Binding-site contacts:
Ligand atom C8 contacts residue LEU368 of chain 1.F at 3.8 Å (hydrophobic).
Ligand atom C8 contacts residue PHE342 of chain 1.F at 3.8 Å (hydrophobic).
Ligand atom C1 contacts residue ASN343 of chain 1.F at 1.4 Å.
Ligand atom C7 contacts residue ASN343 of chain 1.F at 3.9 Å.
Ligand atom C2 contacts residue ASN343 of chain 1.F at 2.5 Å.
Ligand atom O7 contacts residue VAL367 of chain 1.F at 4.4 Å.
Ligand atom O7 contacts residue ASN343 of chain 1.F at 4.3 Å.
Ligand atom C3 contacts residue ASN343 of chain 1.F at 3.8 Å.
Ligand atom C4 contacts residue ASN343 of chain 1.F at 4.2 Å.
Ligand atom C8 contacts residue ASN343 of chain 1.F at 4.4 Å.
Ligand atom N2 contacts residue ASN343 of chain 1.F at 2.9 Å (h-bond).
Ligand atom O5 contacts residue ASN343 of chain 1.F at 2.4 Å (h-bond).
Ligand atom O3 contacts residue VAL367 of chain 1.F at 3.6 Å.
Ligand atom C5 contacts residue ASN343 of chain 1.F at 3.7 Å.
Ligand atom C8 contacts residue PHE338 of chain 1.F at 4.0 Å (hydrophobic).

A protein and the small-molecule ligand that binds it are described below.
Small molecule (SMILES): CC(=O)N[C@@H]1[C@@H](O)[C@H](O)[C@@H](CO)O[C@H]1O

Sequence of chain 1.F:
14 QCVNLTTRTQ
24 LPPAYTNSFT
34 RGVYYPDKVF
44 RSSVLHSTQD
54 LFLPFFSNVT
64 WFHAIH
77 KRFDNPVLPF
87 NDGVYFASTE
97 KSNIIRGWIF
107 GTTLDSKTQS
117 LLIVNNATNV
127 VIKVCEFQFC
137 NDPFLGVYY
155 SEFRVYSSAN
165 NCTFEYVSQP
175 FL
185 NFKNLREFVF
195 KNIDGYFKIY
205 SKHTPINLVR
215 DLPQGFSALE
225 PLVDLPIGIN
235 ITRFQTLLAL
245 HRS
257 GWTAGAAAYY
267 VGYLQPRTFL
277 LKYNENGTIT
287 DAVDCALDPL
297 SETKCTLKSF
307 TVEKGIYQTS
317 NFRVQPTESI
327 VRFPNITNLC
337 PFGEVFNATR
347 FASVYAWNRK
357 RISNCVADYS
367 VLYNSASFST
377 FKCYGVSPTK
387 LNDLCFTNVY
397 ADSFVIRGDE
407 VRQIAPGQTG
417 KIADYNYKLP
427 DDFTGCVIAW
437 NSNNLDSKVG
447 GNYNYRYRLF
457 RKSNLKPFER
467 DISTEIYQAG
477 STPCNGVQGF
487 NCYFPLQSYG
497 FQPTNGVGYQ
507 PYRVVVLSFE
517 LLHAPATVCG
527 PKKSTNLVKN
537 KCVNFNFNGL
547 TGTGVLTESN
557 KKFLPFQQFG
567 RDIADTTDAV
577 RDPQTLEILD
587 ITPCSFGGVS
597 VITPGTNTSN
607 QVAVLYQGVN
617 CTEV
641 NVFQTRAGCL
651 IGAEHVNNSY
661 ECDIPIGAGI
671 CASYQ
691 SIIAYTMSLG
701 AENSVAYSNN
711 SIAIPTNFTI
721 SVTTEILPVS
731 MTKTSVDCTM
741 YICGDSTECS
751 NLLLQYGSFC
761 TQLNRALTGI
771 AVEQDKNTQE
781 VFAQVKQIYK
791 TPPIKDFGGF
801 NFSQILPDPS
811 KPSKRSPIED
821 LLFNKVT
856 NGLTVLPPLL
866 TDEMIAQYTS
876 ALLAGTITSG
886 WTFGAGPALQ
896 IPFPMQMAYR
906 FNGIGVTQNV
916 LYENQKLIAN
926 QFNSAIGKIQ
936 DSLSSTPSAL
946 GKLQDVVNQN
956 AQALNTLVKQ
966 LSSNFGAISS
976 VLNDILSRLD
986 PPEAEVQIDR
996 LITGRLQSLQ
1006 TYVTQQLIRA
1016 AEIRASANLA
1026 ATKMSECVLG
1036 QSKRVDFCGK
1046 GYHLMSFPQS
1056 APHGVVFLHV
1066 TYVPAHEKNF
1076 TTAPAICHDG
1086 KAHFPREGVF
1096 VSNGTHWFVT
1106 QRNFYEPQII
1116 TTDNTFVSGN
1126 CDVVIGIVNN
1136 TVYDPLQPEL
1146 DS